Sequence of chain 1.A:
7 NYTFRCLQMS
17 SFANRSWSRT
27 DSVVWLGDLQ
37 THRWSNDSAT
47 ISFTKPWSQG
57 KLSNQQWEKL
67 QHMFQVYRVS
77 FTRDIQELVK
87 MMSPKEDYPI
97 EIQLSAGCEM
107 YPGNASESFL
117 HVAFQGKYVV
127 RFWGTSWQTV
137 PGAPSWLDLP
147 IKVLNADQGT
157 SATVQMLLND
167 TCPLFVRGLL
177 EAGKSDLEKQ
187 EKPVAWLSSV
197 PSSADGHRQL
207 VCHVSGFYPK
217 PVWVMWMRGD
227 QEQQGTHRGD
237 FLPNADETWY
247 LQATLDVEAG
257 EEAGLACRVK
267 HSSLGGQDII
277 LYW

This protein binds this small molecule.
Small molecule (SMILES): CC(=O)N[C@H]1[C@H](O[C@H]2[C@H](O)[C@@H](NC(C)=O)CO[C@@H]2CO)O[C@H](CO)[C@@H](O)[C@@H]1O

Binding-site contacts:
Ligand atom C7 contacts residue GLY130 of chain 1.A at 3.8 Å.
Ligand atom C6 contacts residue THR131 of chain 1.A at 3.8 Å.
Ligand atom O7 contacts residue GLY130 of chain 1.A at 3.4 Å.
Ligand atom N2 contacts residue GLN161 of chain 1.A at 2.8 Å (h-bond).
Ligand atom O4 contacts residue THR131 of chain 1.A at 3.5 Å.
Ligand atom C1 contacts residue GLY130 of chain 1.A at 4.1 Å.
Ligand atom C1 contacts residue THR131 of chain 1.A at 4.4 Å.
Ligand atom C8 contacts residue TRP129 of chain 1.A at 3.4 Å (hydrophobic).
Ligand atom C5 contacts residue GLY130 of chain 1.A at 4.1 Å.
Ligand atom N2 contacts residue GLY130 of chain 1.A at 4.3 Å.
Ligand atom C3 contacts residue ASN165 of chain 1.A at 3.8 Å.
Ligand atom C2 contacts residue GLN161 of chain 1.A at 3.8 Å.
Ligand atom C4 contacts residue THR131 of chain 1.A at 4.3 Å.
Ligand atom C8 contacts residue GLN161 of chain 1.A at 3.5 Å.
Ligand atom O3 contacts residue THR131 of chain 1.A at 3.7 Å.
Ligand atom O4 contacts residue GLY130 of chain 1.A at 4.0 Å.
Ligand atom C3 contacts residue GLY130 of chain 1.A at 4.1 Å.
Ligand atom C1 contacts residue GLN161 of chain 1.A at 4.5 Å.
Ligand atom O5 contacts residue ASN165 of chain 1.A at 2.4 Å (h-bond).
Ligand atom C8 contacts residue ASN165 of chain 1.A at 4.3 Å.
Ligand atom O7 contacts residue TRP129 of chain 1.A at 4.2 Å.
Ligand atom C2 contacts residue ASN165 of chain 1.A at 2.4 Å.
Ligand atom C1 contacts residue ASN165 of chain 1.A at 1.5 Å.
Ligand atom C4 contacts residue GLY130 of chain 1.A at 4.3 Å.
Ligand atom C3 contacts residue THR131 of chain 1.A at 3.8 Å.
Ligand atom C7 contacts residue ASN165 of chain 1.A at 3.1 Å.
Ligand atom C7 contacts residue TRP129 of chain 1.A at 4.4 Å (hydrophobic).
Ligand atom O7 contacts residue ASN165 of chain 1.A at 3.0 Å (h-bond).
Ligand atom O5 contacts residue GLY130 of chain 1.A at 4.4 Å.
Ligand atom C4 contacts residue ASN165 of chain 1.A at 4.3 Å.
Ligand atom C5 contacts residue ASN165 of chain 1.A at 3.7 Å.
Ligand atom C3 contacts residue GLN161 of chain 1.A at 3.7 Å.
Ligand atom O7 contacts residue THR131 of chain 1.A at 4.5 Å.
Ligand atom O3 contacts residue GLN161 of chain 1.A at 3.9 Å.
Ligand atom C7 contacts residue GLN161 of chain 1.A at 3.6 Å.
Ligand atom C8 contacts residue GLY130 of chain 1.A at 4.3 Å.
Ligand atom N2 contacts residue ASN165 of chain 1.A at 2.9 Å (h-bond).